Binding-site contacts:
Ligand atom O2A contacts residue VAL51 of chain 1.A at 3.8 Å.
Ligand atom O2G contacts residue ASP182 of chain 1.A at 3.6 Å.
Ligand atom O1B contacts residue ALA47 of chain 1.A at 3.2 Å (h-bond).
Ligand atom C6 contacts residue LEU189 of chain 1.A at 3.3 Å (hydrophobic).
Ligand atom O2A contacts residue LYS73 of chain 1.A at 3.5 Å.
Ligand atom C5 contacts residue LEU189 of chain 1.A at 3.3 Å (hydrophobic).
Ligand atom N1 contacts residue ALA123 of chain 1.A at 3.1 Å (h-bond).
Ligand atom C2 contacts residue ALA123 of chain 1.A at 3.3 Å (hydrophobic).
Ligand atom C2 contacts residue LEU43 of chain 1.A at 3.9 Å (hydrophobic).
Ligand atom O2G contacts residue ARG186 of chain 1.A at 3.2 Å (salt-bridge).
Ligand atom N7 contacts residue LEU189 of chain 1.A at 3.5 Å.
Ligand atom N1 contacts residue TYR122 of chain 1.A at 3.9 Å.
Ligand atom N1 contacts residue ALA71 of chain 1.A at 3.9 Å.
Ligand atom O3' contacts residue LEU43 of chain 1.A at 3.9 Å.
Ligand atom C8 contacts residue VAL51 of chain 1.A at 3.8 Å (hydrophobic).
Ligand atom N6 contacts residue LEU189 of chain 1.A at 3.6 Å.
Ligand atom C4' contacts residue GLY44 of chain 1.A at 3.5 Å.
Ligand atom O4' contacts residue VAL51 of chain 1.A at 3.5 Å.
Ligand atom N6 contacts residue GLU121 of chain 1.A at 2.7 Å (salt-bridge).
Ligand atom C5' contacts residue VAL51 of chain 1.A at 3.9 Å (hydrophobic).
Ligand atom O3A contacts residue GLY46 of chain 1.A at 3.5 Å.
Ligand atom O2' contacts residue LEU189 of chain 1.A at 3.9 Å.
Ligand atom N6 contacts residue ALA71 of chain 1.A at 3.4 Å.
Ligand atom C3B contacts residue ASP200 of chain 1.A at 2.8 Å.
Ligand atom O1B contacts residue GLY46 of chain 1.A at 3.6 Å.
Ligand atom O4' contacts residue GLY44 of chain 1.A at 3.8 Å.
Ligand atom C4 contacts residue LEU189 of chain 1.A at 3.8 Å (hydrophobic).
Ligand atom O3' contacts residue GLY44 of chain 1.A at 3.8 Å.
Ligand atom N6 contacts residue VAL120 of chain 1.A at 3.6 Å.
Ligand atom O2G contacts residue ASN187 of chain 1.A at 3.1 Å (h-bond).
Ligand atom PG contacts residue ASN187 of chain 1.A at 2.8 Å.
Ligand atom O1G contacts residue ASN187 of chain 1.A at 3.6 Å.
Ligand atom O3G contacts residue ASP200 of chain 1.A at 2.5 Å (salt-bridge).
Ligand atom C6 contacts residue GLU121 of chain 1.A at 3.8 Å.
Ligand atom N1 contacts residue LEU189 of chain 1.A at 3.9 Å.
Ligand atom C6 contacts residue ALA71 of chain 1.A at 3.6 Å (hydrophobic).
Ligand atom O1G contacts residue ARG186 of chain 1.A at 3.8 Å.
Ligand atom PG contacts residue ASP200 of chain 1.A at 2.9 Å.
Ligand atom O2G contacts residue ASP200 of chain 1.A at 3.1 Å (salt-bridge).
Ligand atom O3G contacts residue ASN187 of chain 1.A at 1.8 Å (h-bond).

This protein binds this small molecule.
Small molecule (SMILES): Nc1ncnc2c1ncn2[C@@H]1O[C@H](CO[P](=O)(O)O[P](=O)(O)CP(=O)(O)O)[C@@H](O)[C@H]1O

Sequence of chain 1.A:
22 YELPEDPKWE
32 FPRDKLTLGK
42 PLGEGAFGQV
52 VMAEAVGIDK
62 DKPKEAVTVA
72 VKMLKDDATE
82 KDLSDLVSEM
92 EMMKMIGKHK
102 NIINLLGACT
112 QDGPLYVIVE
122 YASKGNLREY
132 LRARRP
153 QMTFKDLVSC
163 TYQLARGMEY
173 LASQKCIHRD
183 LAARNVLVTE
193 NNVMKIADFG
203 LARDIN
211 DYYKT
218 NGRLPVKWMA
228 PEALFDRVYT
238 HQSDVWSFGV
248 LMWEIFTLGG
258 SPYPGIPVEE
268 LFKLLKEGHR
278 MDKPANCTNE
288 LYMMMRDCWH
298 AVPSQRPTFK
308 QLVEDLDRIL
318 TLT